Sequence of chain 1.A:
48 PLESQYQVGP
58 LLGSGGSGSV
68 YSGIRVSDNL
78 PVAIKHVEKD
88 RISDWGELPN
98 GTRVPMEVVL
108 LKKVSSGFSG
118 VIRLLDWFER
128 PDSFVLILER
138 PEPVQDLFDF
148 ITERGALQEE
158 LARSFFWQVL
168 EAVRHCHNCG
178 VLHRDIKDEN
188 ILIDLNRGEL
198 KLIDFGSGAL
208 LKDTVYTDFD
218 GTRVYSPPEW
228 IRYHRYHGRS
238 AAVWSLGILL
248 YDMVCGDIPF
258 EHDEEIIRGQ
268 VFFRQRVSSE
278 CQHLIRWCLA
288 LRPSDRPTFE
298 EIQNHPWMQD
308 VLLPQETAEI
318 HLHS

Binding-site contacts:
Ligand atom C13 contacts residue LEU189 of chain 1.A at 3.5 Å (hydrophobic).
Ligand atom N2 contacts residue ILE200 of chain 1.A at 3.8 Å.
Ligand atom C4 contacts residue SER64 of chain 1.A at 3.5 Å.
Ligand atom C11 contacts residue VAL67 of chain 1.A at 4.0 Å (hydrophobic).
Ligand atom C1 contacts residue ILE200 of chain 1.A at 3.9 Å (hydrophobic).
Ligand atom C12 contacts residue LEU189 of chain 1.A at 3.9 Å (hydrophobic).
Ligand atom C14 contacts residue ALA80 of chain 1.A at 3.5 Å (hydrophobic).
Ligand atom BR1 contacts residue LEU189 of chain 1.A at 3.8 Å.
Ligand atom CL1 contacts residue GLY60 of chain 1.A at 3.5 Å.
Ligand atom CL1 contacts residue SER61 of chain 1.A at 3.8 Å.
Ligand atom CL1 contacts residue SER64 of chain 1.A at 3.6 Å.
Ligand atom C9 contacts residue SER61 of chain 1.A at 4.0 Å.
Ligand atom O2 contacts residue LEU135 of chain 1.A at 3.8 Å.
Ligand atom C7 contacts residue SER61 of chain 1.A at 3.7 Å.
Ligand atom C10 contacts residue ILE200 of chain 1.A at 3.6 Å (hydrophobic).
Ligand atom C14 contacts residue LEU189 of chain 1.A at 3.8 Å (hydrophobic).
Ligand atom O1 contacts residue LYS82 of chain 1.A at 2.6 Å (salt-bridge).
Ligand atom C2 contacts residue SER64 of chain 1.A at 3.9 Å.
Ligand atom C8 contacts residue SER61 of chain 1.A at 3.4 Å.
Ligand atom C13 contacts residue ALA80 of chain 1.A at 3.9 Å (hydrophobic).
Ligand atom BR1 contacts residue LEU59 of chain 1.A at 3.9 Å.
Ligand atom C11 contacts residue ILE200 of chain 1.A at 4.0 Å (hydrophobic).
Ligand atom N2 contacts residue VAL67 of chain 1.A at 3.9 Å.
Ligand atom C2 contacts residue ASP201 of chain 1.A at 3.8 Å.
Ligand atom N1 contacts residue LYS82 of chain 1.A at 3.9 Å.
Ligand atom C3 contacts residue SER64 of chain 1.A at 3.6 Å.
Ligand atom O1 contacts residue ASP201 of chain 1.A at 3.4 Å.
Ligand atom C2 contacts residue LYS82 of chain 1.A at 3.5 Å.
Ligand atom C15 contacts residue GLU136 of chain 1.A at 3.8 Å.
Ligand atom N1 contacts residue SER64 of chain 1.A at 2.8 Å (h-bond).
Ligand atom C10 contacts residue VAL67 of chain 1.A at 4.0 Å (hydrophobic).
Ligand atom C3 contacts residue VAL67 of chain 1.A at 3.9 Å (hydrophobic).
Ligand atom C9 contacts residue SER64 of chain 1.A at 3.5 Å.
Ligand atom C14 contacts residue GLU136 of chain 1.A at 3.4 Å.
Ligand atom C15 contacts residue ALA80 of chain 1.A at 3.8 Å (hydrophobic).
Ligand atom C8 contacts residue GLY60 of chain 1.A at 3.9 Å.
Ligand atom CL1 contacts residue VAL67 of chain 1.A at 2.7 Å.
Ligand atom C8 contacts residue SER64 of chain 1.A at 3.9 Å.
Ligand atom N1 contacts residue ASP201 of chain 1.A at 3.9 Å.
Ligand atom BR1 contacts residue ARG137 of chain 1.A at 3.8 Å.

The small molecule below binds the protein below.
Small molecule (SMILES): O=c1[nH]c(-c2ccccc2Cl)nc2c1oc1ccc(Br)cc12